Sequence of chain 1.C:
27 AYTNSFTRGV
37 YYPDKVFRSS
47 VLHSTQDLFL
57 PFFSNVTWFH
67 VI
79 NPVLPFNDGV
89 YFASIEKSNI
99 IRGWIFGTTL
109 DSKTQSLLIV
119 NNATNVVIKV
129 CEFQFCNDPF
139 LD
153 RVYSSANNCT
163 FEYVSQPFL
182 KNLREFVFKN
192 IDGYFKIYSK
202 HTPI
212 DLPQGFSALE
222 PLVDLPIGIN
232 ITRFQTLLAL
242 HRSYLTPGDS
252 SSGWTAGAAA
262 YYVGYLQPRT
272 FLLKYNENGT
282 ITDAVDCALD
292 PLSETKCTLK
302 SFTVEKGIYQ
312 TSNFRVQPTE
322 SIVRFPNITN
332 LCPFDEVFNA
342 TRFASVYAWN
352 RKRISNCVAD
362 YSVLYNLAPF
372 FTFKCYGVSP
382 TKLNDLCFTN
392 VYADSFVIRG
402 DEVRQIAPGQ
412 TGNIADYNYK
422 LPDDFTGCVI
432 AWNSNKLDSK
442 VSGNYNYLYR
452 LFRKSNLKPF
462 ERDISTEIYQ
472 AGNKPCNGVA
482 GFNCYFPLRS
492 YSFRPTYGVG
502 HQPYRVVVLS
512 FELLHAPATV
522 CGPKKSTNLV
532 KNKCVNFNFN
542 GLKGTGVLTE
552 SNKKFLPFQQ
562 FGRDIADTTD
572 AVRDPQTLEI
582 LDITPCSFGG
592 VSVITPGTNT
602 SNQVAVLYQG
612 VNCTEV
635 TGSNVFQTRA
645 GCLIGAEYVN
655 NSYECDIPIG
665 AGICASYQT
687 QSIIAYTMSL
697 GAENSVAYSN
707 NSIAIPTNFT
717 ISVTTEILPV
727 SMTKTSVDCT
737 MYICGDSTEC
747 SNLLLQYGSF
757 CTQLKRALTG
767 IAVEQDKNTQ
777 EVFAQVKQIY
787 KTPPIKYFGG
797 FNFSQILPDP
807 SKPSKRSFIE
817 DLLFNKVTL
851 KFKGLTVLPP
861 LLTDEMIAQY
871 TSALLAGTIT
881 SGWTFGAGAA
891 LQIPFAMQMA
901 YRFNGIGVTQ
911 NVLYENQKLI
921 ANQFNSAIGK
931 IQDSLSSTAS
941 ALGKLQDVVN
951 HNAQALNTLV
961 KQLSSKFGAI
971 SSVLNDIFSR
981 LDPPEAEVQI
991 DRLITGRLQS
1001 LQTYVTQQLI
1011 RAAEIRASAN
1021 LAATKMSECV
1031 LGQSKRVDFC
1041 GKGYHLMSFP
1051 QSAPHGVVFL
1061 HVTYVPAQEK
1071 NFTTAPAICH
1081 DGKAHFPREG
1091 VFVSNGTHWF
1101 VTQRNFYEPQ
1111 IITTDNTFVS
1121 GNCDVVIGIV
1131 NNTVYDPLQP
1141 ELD

This small molecule binds to this protein.
Small molecule (SMILES): CC(=O)N[C@@H]1[C@@H](O)[C@H](O)[C@@H](CO)O[C@H]1O

Binding-site contacts:
Ligand atom C4 contacts residue GLN577 of chain 1.C at 4.0 Å.
Ligand atom C5 contacts residue ASN328 of chain 1.C at 3.7 Å.
Ligand atom C1 contacts residue ASN328 of chain 1.C at 1.4 Å.
Ligand atom O6 contacts residue LEU579 of chain 1.C at 3.9 Å.
Ligand atom O7 contacts residue ASN328 of chain 1.C at 3.1 Å (h-bond).
Ligand atom N2 contacts residue ASN328 of chain 1.C at 2.9 Å (h-bond).
Ligand atom O3 contacts residue LEU579 of chain 1.C at 4.5 Å.
Ligand atom C3 contacts residue GLN577 of chain 1.C at 3.9 Å.
Ligand atom C8 contacts residue ASN328 of chain 1.C at 4.4 Å.
Ligand atom C4 contacts residue ASN328 of chain 1.C at 4.2 Å.
Ligand atom C6 contacts residue PRO576 of chain 1.C at 4.0 Å (hydrophobic).
Ligand atom O4 contacts residue LEU579 of chain 1.C at 4.0 Å.
Ligand atom O5 contacts residue ASN328 of chain 1.C at 2.4 Å (h-bond).
Ligand atom O6 contacts residue PRO576 of chain 1.C at 2.7 Å (h-bond).
Ligand atom C2 contacts residue GLN577 of chain 1.C at 3.9 Å.
Ligand atom C3 contacts residue ASN328 of chain 1.C at 3.8 Å.
Ligand atom C4 contacts residue PRO576 of chain 1.C at 4.5 Å (hydrophobic).
Ligand atom O5 contacts residue PRO576 of chain 1.C at 4.1 Å.
Ligand atom C2 contacts residue ASN328 of chain 1.C at 2.5 Å.
Ligand atom O7 contacts residue GLN577 of chain 1.C at 3.9 Å.
Ligand atom C5 contacts residue PRO576 of chain 1.C at 4.4 Å (hydrophobic).
Ligand atom O3 contacts residue GLN577 of chain 1.C at 3.4 Å (h-bond).
Ligand atom C4 contacts residue LEU579 of chain 1.C at 4.0 Å (hydrophobic).
Ligand atom C7 contacts residue ASN328 of chain 1.C at 3.2 Å.